A protein and the small-molecule ligand that binds it are described below.
Small molecule (SMILES): CC(=O)N[C@@H]1[C@@H](O)[C@H](O)[C@@H](CO)O[C@H]1O

Binding-site contacts:
Ligand atom C2 contacts residue ASN120 of chain 1.E at 2.5 Å.
Ligand atom O5 contacts residue ASN120 of chain 1.E at 2.4 Å (h-bond).
Ligand atom C1 contacts residue ASN120 of chain 1.E at 1.4 Å.
Ligand atom C6 contacts residue THR122 of chain 1.E at 4.2 Å.
Ligand atom C1 contacts residue THR122 of chain 1.E at 3.5 Å.
Ligand atom C3 contacts residue ASN120 of chain 1.E at 3.8 Å.
Ligand atom C7 contacts residue ASN120 of chain 1.E at 3.6 Å.
Ligand atom N2 contacts residue ASN120 of chain 1.E at 2.9 Å (h-bond).
Ligand atom O5 contacts residue THR122 of chain 1.E at 3.8 Å.
Ligand atom C4 contacts residue ASN120 of chain 1.E at 4.2 Å.
Ligand atom C2 contacts residue THR122 of chain 1.E at 4.5 Å.
Ligand atom C5 contacts residue ASN120 of chain 1.E at 3.7 Å.
Ligand atom C5 contacts residue THR122 of chain 1.E at 3.8 Å.
Ligand atom O7 contacts residue ASN120 of chain 1.E at 3.9 Å.

Sequence of chain 1.E:
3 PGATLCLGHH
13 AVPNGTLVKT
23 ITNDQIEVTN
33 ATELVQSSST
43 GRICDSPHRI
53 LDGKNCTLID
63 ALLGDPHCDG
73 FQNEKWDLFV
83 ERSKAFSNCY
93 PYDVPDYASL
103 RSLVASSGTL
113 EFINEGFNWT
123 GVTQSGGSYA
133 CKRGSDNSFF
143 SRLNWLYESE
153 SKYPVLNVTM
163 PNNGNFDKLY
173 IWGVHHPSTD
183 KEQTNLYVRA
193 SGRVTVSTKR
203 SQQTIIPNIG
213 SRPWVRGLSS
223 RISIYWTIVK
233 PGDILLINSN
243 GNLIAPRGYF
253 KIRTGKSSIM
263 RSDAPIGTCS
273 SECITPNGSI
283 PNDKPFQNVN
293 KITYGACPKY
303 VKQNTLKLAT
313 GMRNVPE